Binding-site contacts:
Ligand atom O1A contacts residue PRO150 of chain 1.A at 3.7 Å.
Ligand atom C7 contacts residue GLU68 of chain 1.A at 3.3 Å.
Ligand atom C9 contacts residue ALA152 of chain 1.A at 3.8 Å (hydrophobic).
Ligand atom C3 contacts residue PHE171 of chain 1.A at 3.7 Å (hydrophobic).
Ligand atom C9 contacts residue ARG71 of chain 1.A at 3.9 Å.
Ligand atom O9 contacts residue ASP50 of chain 1.A at 4.0 Å.
Ligand atom O7 contacts residue ASP50 of chain 1.A at 2.7 Å (salt-bridge).
Ligand atom C8 contacts residue GLU68 of chain 1.A at 3.3 Å.
Ligand atom C1 contacts residue PRO150 of chain 1.A at 4.0 Å (hydrophobic).
Ligand atom C6 contacts residue GLU68 of chain 1.A at 3.5 Å.
Ligand atom O1B contacts residue ARG128 of chain 1.A at 3.2 Å (salt-bridge).
Ligand atom O2 contacts residue ARG128 of chain 1.A at 3.0 Å (salt-bridge).
Ligand atom O8 contacts residue GLU68 of chain 1.A at 2.4 Å (salt-bridge).
Ligand atom O10 contacts residue ASN11 of chain 1.A at 3.0 Å (h-bond).
Ligand atom C10 contacts residue ASP50 of chain 1.A at 3.9 Å.
Ligand atom C2 contacts residue PHE171 of chain 1.A at 4.1 Å (hydrophobic).
Ligand atom O1B contacts residue PHE171 of chain 1.A at 3.4 Å.
Ligand atom O4 contacts residue ASN11 of chain 1.A at 3.5 Å.
Ligand atom C2 contacts residue ARG128 of chain 1.A at 4.0 Å.
Ligand atom O7 contacts residue ARG71 of chain 1.A at 3.5 Å (salt-bridge).
Ligand atom C7 contacts residue ASP50 of chain 1.A at 3.6 Å.
Ligand atom C1 contacts residue ASN188 of chain 1.A at 4.0 Å.
Ligand atom O8 contacts residue ARG128 of chain 1.A at 3.5 Å (salt-bridge).
Ligand atom C11 contacts residue GLN215 of chain 1.A at 3.2 Å.
Ligand atom C11 contacts residue PHE66 of chain 1.A at 3.6 Å (hydrophobic).
Ligand atom O9 contacts residue ARG71 of chain 1.A at 3.7 Å.
Ligand atom O1B contacts residue ARG148 of chain 1.A at 2.6 Å (salt-bridge).
Ligand atom C2 contacts residue ASN188 of chain 1.A at 3.7 Å.
Ligand atom O2 contacts residue ASN188 of chain 1.A at 2.7 Å (h-bond).
Ligand atom O1A contacts residue PHE171 of chain 1.A at 3.2 Å.
Ligand atom O1A contacts residue ARG148 of chain 1.A at 2.8 Å (salt-bridge).
Ligand atom O10 contacts residue ASP50 of chain 1.A at 3.5 Å.
Ligand atom C1 contacts residue PHE171 of chain 1.A at 3.4 Å (hydrophobic).
Ligand atom C1 contacts residue ARG128 of chain 1.A at 3.9 Å.
Ligand atom O9 contacts residue GLU68 of chain 1.A at 2.7 Å (salt-bridge).
Ligand atom C11 contacts residue ALA67 of chain 1.A at 3.8 Å (hydrophobic).
Ligand atom C9 contacts residue GLU68 of chain 1.A at 3.6 Å.
Ligand atom O1B contacts residue ASN188 of chain 1.A at 3.0 Å (h-bond).
Ligand atom C1 contacts residue ARG148 of chain 1.A at 3.5 Å.
Ligand atom N5 contacts residue GLU68 of chain 1.A at 3.9 Å.

This protein binds this small molecule.
Small molecule (SMILES): CC(=O)N[C@H]1[C@H]([C@H](O)[C@H](O)CO)O[C@](O)(C(=O)O)C[C@@H]1O

Sequence of chain 1.A:
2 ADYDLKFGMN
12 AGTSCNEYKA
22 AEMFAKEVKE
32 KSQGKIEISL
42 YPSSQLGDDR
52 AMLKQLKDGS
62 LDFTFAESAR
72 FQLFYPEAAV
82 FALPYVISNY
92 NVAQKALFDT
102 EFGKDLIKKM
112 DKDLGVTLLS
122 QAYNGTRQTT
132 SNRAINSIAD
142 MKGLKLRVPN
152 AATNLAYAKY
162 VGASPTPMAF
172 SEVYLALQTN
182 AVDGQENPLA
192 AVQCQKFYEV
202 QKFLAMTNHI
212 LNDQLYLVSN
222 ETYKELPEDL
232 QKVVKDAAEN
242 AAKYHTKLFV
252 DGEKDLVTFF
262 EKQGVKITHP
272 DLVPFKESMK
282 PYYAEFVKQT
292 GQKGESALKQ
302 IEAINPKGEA